Binding-site contacts:
Ligand atom N6 contacts residue GLY528 of chain 2.C at 3.2 Å (h-bond).
Ligand atom O5' contacts residue ILE477 of chain 2.C at 3.5 Å.
Ligand atom N3 contacts residue ILE477 of chain 2.C at 3.6 Å.
Ligand atom N1 contacts residue PHE529 of chain 2.C at 3.4 Å.
Ligand atom N6 contacts residue PHE446 of chain 2.C at 3.7 Å.
Ligand atom O3A contacts residue ILE477 of chain 2.C at 3.2 Å.
Ligand atom N6 contacts residue PHE529 of chain 2.C at 3.4 Å.
Ligand atom C2 contacts residue THR530 of chain 2.C at 3.5 Å.
Ligand atom C8 contacts residue PHE446 of chain 2.C at 3.4 Å (hydrophobic).
Ligand atom O1A contacts residue GLY433 of chain 2.C at 3.6 Å.
Ligand atom C2 contacts residue ARG451 of chain 2.C at 3.3 Å.
Ligand atom N3 contacts residue PHE529 of chain 2.C at 3.5 Å.
Ligand atom O2A contacts residue PHE446 of chain 2.C at 3.6 Å.
Ligand atom C6 contacts residue PHE446 of chain 2.C at 3.6 Å (hydrophobic).
Ligand atom C6 contacts residue ARG451 of chain 2.C at 3.1 Å.
Ligand atom PA contacts residue ARG437 of chain 2.C at 3.7 Å.
Ligand atom O1B contacts residue ARG437 of chain 2.C at 3.3 Å (salt-bridge).
Ligand atom C4 contacts residue PHE529 of chain 2.C at 3.6 Å (hydrophobic).
Ligand atom C4 contacts residue PHE446 of chain 2.C at 3.6 Å (hydrophobic).
Ligand atom N6 contacts residue LYS527 of chain 2.C at 3.5 Å (salt-bridge).
Ligand atom O3B contacts residue ALA478 of chain 2.C at 2.5 Å (h-bond).
Ligand atom N9 contacts residue PHE446 of chain 2.C at 3.7 Å.
Ligand atom N1 contacts residue THR530 of chain 2.C at 3.2 Å (h-bond).
Ligand atom C4' contacts residue ASP434 of chain 2.C at 3.6 Å.
Ligand atom C6 contacts residue PHE529 of chain 2.C at 3.6 Å (hydrophobic).
Ligand atom C2 contacts residue PHE529 of chain 2.C at 3.6 Å (hydrophobic).
Ligand atom O1A contacts residue PRO476 of chain 2.C at 3.7 Å.
Ligand atom O2B contacts residue ARG437 of chain 2.C at 3.5 Å (salt-bridge).
Ligand atom O3B contacts residue PRO479 of chain 2.C at 2.9 Å.
Ligand atom N1 contacts residue ARG451 of chain 2.C at 2.5 Å (salt-bridge).
Ligand atom O2A contacts residue ARG437 of chain 2.C at 2.3 Å (salt-bridge).
Ligand atom O1B contacts residue ASN454 of chain 2.C at 2.7 Å (h-bond).
Ligand atom O2B contacts residue ARG451 of chain 2.C at 3.4 Å.
Ligand atom O2' contacts residue MET405 of chain 2.C at 2.9 Å.
Ligand atom C5 contacts residue PHE446 of chain 2.C at 3.5 Å (hydrophobic).
Ligand atom N7 contacts residue PHE446 of chain 2.C at 3.5 Å.
Ligand atom N6 contacts residue ARG451 of chain 2.C at 3.2 Å (salt-bridge).
Ligand atom C3' contacts residue ASP434 of chain 2.C at 3.2 Å.
Ligand atom O3B contacts residue ILE477 of chain 2.C at 3.3 Å.
Ligand atom O3' contacts residue ASP434 of chain 2.C at 2.6 Å (salt-bridge).

This protein binds this small molecule.
Small molecule (SMILES): Nc1ncnc2c1ncn2[C@@H]1O[C@H](CO[P](=O)(O)OS(=O)(=O)O)[C@@H](O)[C@H]1O

Sequence of chain 2.C:
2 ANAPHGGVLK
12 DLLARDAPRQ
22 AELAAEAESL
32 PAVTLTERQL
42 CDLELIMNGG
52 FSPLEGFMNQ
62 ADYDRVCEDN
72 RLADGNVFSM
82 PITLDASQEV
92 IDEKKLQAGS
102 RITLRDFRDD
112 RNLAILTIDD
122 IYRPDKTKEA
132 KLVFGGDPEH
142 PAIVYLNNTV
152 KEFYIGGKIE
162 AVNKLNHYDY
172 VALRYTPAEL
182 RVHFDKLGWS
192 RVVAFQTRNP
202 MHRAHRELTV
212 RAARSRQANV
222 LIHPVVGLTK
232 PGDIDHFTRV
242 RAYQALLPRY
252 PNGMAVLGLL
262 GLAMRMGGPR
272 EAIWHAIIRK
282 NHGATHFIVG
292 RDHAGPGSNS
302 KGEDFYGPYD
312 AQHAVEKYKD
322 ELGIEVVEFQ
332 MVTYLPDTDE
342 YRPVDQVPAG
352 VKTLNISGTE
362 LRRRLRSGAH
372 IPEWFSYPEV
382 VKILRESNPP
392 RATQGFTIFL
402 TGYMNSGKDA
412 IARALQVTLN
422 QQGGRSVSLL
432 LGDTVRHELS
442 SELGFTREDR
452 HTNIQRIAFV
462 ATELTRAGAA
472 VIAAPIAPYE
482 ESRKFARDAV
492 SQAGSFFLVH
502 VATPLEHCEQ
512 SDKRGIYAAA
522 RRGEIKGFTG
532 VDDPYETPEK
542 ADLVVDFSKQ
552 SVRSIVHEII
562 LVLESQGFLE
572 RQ